Sequence of chain 1.W:
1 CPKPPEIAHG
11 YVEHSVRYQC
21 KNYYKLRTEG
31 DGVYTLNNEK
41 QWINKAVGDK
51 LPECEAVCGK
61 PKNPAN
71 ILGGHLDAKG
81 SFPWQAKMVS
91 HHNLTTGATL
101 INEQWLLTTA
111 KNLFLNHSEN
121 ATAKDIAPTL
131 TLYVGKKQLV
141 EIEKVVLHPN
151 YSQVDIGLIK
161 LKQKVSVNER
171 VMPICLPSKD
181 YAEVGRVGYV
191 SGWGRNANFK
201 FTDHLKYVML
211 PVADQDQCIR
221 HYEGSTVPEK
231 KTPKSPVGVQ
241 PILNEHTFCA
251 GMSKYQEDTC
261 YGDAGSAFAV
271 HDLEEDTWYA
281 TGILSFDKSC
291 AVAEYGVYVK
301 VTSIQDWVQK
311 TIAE

This small molecule binds to this protein.
Small molecule (SMILES): CC(=O)N[C@@H]1[C@@H](O)[C@H](O)[C@@H](CO)O[C@H]1O

Binding-site contacts:
Ligand atom C8 contacts residue THR95 of chain 1.W at 4.1 Å.
Ligand atom C2 contacts residue ASN93 of chain 1.W at 2.7 Å.
Ligand atom C3 contacts residue ASN93 of chain 1.W at 3.9 Å.
Ligand atom O7 contacts residue ASN93 of chain 1.W at 2.9 Å (h-bond).
Ligand atom N2 contacts residue ASN93 of chain 1.W at 3.1 Å (h-bond).
Ligand atom O5 contacts residue ASN93 of chain 1.W at 2.3 Å (h-bond).
Ligand atom C8 contacts residue ASN93 of chain 1.W at 4.3 Å.
Ligand atom O7 contacts residue THR95 of chain 1.W at 4.1 Å.
Ligand atom C5 contacts residue ASN93 of chain 1.W at 3.6 Å.
Ligand atom C8 contacts residue PHE201 of chain 1.W at 3.4 Å (hydrophobic).
Ligand atom C1 contacts residue ASN93 of chain 1.W at 1.5 Å.
Ligand atom C4 contacts residue ASN93 of chain 1.W at 4.3 Å.
Ligand atom O6 contacts residue ASN93 of chain 1.W at 4.4 Å.
Ligand atom C7 contacts residue ASN93 of chain 1.W at 3.6 Å.